This small molecule binds to this protein.
Small molecule (SMILES): CC(=O)N[C@@H]1[C@@H](O)[C@H](O)[C@@H](CO)O[C@H]1O

Sequence of chain 1.D:
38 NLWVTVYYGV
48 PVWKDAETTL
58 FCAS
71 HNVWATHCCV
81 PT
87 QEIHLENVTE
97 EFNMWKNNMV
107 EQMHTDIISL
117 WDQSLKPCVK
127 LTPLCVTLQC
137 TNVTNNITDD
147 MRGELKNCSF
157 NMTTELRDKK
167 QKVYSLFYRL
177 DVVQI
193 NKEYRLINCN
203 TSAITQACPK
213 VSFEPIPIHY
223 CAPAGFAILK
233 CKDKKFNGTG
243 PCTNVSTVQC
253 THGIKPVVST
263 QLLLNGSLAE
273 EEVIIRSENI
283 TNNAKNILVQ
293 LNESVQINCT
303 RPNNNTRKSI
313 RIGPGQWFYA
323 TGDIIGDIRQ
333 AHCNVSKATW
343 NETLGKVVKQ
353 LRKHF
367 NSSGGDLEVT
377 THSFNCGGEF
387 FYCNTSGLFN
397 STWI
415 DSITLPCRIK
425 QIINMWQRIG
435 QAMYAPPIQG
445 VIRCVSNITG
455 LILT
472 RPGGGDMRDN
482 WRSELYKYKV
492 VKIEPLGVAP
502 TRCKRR

Binding-site contacts:
Ligand atom C3 contacts residue ASN157 of chain 1.D at 3.9 Å.
Ligand atom C4 contacts residue ASN157 of chain 1.D at 4.4 Å.
Ligand atom O7 contacts residue PHE156 of chain 1.D at 4.2 Å.
Ligand atom O7 contacts residue ASN157 of chain 1.D at 3.6 Å (h-bond).
Ligand atom C5 contacts residue ASN157 of chain 1.D at 3.8 Å.
Ligand atom N2 contacts residue ASN157 of chain 1.D at 3.1 Å (h-bond).
Ligand atom C7 contacts residue PHE156 of chain 1.D at 4.2 Å (hydrophobic).
Ligand atom C1 contacts residue ASN157 of chain 1.D at 1.5 Å.
Ligand atom C8 contacts residue PHE156 of chain 1.D at 3.5 Å (hydrophobic).
Ligand atom C2 contacts residue ASN157 of chain 1.D at 2.6 Å.
Ligand atom O7 contacts residue THR133 of chain 1.D at 4.4 Å.
Ligand atom C8 contacts residue SER155 of chain 1.D at 3.7 Å.
Ligand atom C8 contacts residue GLN135 of chain 1.D at 3.9 Å.
Ligand atom C8 contacts residue ASN157 of chain 1.D at 4.1 Å.
Ligand atom C8 contacts residue LYS168 of chain 1.D at 4.1 Å.
Ligand atom O5 contacts residue ASN157 of chain 1.D at 2.4 Å (h-bond).
Ligand atom C7 contacts residue ASN157 of chain 1.D at 3.6 Å.
Ligand atom O7 contacts residue GLN135 of chain 1.D at 3.8 Å.
Ligand atom C7 contacts residue GLN135 of chain 1.D at 4.1 Å.